Binding-site contacts:
Ligand atom N16 contacts residue CYS145 of chain 1.A at 3.0 Å (h-bond).
Ligand atom C28 contacts residue LEU167 of chain 1.A at 3.5 Å (hydrophobic).
Ligand atom C16 contacts residue MET49 of chain 1.A at 3.5 Å (hydrophobic).
Ligand atom C9 contacts residue GLU166 of chain 1.A at 3.5 Å.
Ligand atom C23 contacts residue MET165 of chain 1.A at 3.5 Å (hydrophobic).
Ligand atom C3 contacts residue THR26 of chain 1.A at 3.2 Å.
Ligand atom C29 contacts residue GLN192 of chain 1.A at 3.5 Å.
Ligand atom O5 contacts residue SER144 of chain 1.A at 3.0 Å (h-bond).
Ligand atom C24 contacts residue GLU166 of chain 1.A at 3.6 Å.
Ligand atom C1 contacts residue GLY143 of chain 1.A at 3.6 Å.
Ligand atom C4 contacts residue THR26 of chain 1.A at 3.3 Å.
Ligand atom O9 contacts residue CYS145 of chain 1.A at 2.6 Å (h-bond).
Ligand atom C15 contacts residue HIS164 of chain 1.A at 3.5 Å.
Ligand atom O26 contacts residue PHE140 of chain 1.A at 3.6 Å.
Ligand atom C29 contacts residue ARG188 of chain 1.A at 3.4 Å.
Ligand atom N10 contacts residue GLU166 of chain 1.A at 2.8 Å (salt-bridge).
Ligand atom O33 contacts residue GLU166 of chain 1.A at 2.8 Å (salt-bridge).
Ligand atom O33 contacts residue MET165 of chain 1.A at 3.2 Å.
Ligand atom C1 contacts residue ASN142 of chain 1.A at 3.6 Å.
Ligand atom N23 contacts residue PHE140 of chain 1.A at 3.5 Å (h-bond).
Ligand atom C29 contacts residue THR190 of chain 1.A at 3.2 Å.
Ligand atom C14 contacts residue HIS164 of chain 1.A at 3.4 Å.
Ligand atom N8 contacts residue GLU166 of chain 1.A at 3.2 Å (salt-bridge).
Ligand atom N16 contacts residue HIS164 of chain 1.A at 2.8 Å (h-bond).
Ligand atom C19 contacts residue CYS145 of chain 1.A at 3.1 Å (hydrophobic).
Ligand atom C3 contacts residue GLY143 of chain 1.A at 3.5 Å.
Ligand atom C1 contacts residue CYS145 of chain 1.A at 2.8 Å (hydrophobic).
Ligand atom N8 contacts residue MET165 of chain 1.A at 3.6 Å.
Ligand atom C17 contacts residue CYS145 of chain 1.A at 2.7 Å (hydrophobic).
Ligand atom C8 contacts residue CYS145 of chain 1.A at 1.8 Å (hydrophobic).
Ligand atom O26 contacts residue HIS163 of chain 1.A at 2.5 Å (h-bond).
Ligand atom O9 contacts residue HIS41 of chain 1.A at 2.5 Å (h-bond).
Ligand atom C3 contacts residue ASN142 of chain 1.A at 3.5 Å.
Ligand atom C25 contacts residue HIS41 of chain 1.A at 3.6 Å.
Ligand atom C13 contacts residue GLN189 of chain 1.A at 3.6 Å.
Ligand atom O5 contacts residue CYS145 of chain 1.A at 2.9 Å (h-bond).
Ligand atom C24 contacts residue HIS163 of chain 1.A at 3.6 Å.
Ligand atom C29 contacts residue MET165 of chain 1.A at 3.5 Å (hydrophobic).
Ligand atom N23 contacts residue GLU166 of chain 1.A at 3.2 Å (salt-bridge).
Ligand atom O5 contacts residue GLY143 of chain 1.A at 2.7 Å (h-bond).

This small molecule binds to this protein.
Small molecule (SMILES): CCNC(=O)[C@H](O)[C@H](C[C@@H]1CCNC1=O)NC(=O)[C@@H]1[C@@H]2[C@H](CN1C(=O)[C@@H](NC(=O)NC(C)(C)C)C(C)(C)C)C2(C)C

Sequence of chain 2.A:
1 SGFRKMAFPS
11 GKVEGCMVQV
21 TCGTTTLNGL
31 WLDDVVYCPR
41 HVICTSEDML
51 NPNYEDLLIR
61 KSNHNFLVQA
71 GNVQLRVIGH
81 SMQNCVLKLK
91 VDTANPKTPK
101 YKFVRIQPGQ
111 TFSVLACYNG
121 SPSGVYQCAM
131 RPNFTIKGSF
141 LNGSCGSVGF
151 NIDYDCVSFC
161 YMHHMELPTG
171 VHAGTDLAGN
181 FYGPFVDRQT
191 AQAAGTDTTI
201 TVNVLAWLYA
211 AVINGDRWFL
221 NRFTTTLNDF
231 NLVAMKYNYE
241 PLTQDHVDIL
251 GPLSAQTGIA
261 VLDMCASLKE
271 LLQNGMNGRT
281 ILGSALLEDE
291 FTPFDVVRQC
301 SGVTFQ

Sequence of chain 1.A:
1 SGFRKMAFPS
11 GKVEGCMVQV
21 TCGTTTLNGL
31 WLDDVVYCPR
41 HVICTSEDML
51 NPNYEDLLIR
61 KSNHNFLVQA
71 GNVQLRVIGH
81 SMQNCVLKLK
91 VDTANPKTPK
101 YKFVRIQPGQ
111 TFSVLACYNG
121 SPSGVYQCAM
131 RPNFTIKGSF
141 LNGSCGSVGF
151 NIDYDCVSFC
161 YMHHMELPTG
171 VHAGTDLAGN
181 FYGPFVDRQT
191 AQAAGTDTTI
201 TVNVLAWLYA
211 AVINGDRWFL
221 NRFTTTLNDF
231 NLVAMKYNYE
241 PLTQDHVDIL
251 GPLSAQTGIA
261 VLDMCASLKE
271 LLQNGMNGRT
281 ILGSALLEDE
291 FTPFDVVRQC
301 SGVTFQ